The protein below binds the small molecule below.
Small molecule (SMILES): O=C(CSc1n[nH]c(-c2ccccc2C(=O)O)n1)Nc1nc2ccccc2[nH]1

Binding-site contacts:
Ligand atom C07 contacts residue ZN1 of chain 1.P at 3.0 Å.
Ligand atom O27 contacts residue CYS198 of chain 1.B at 3.4 Å.
Ligand atom N13 contacts residue TRP87 of chain 1.B at 3.5 Å (h-bond).
Ligand atom C26 contacts residue HIS240 of chain 1.B at 3.6 Å.
Ligand atom O27 contacts residue HIS179 of chain 1.B at 3.3 Å.
Ligand atom C10 contacts residue ZN1 of chain 1.O at 3.1 Å.
Ligand atom C04 contacts residue ZN1 of chain 1.P at 3.4 Å.
Ligand atom C02 contacts residue HIS240 of chain 1.B at 3.5 Å.
Ligand atom N09 contacts residue ZN1 of chain 1.O at 2.1 Å.
Ligand atom N09 contacts residue HIS116 of chain 1.B at 3.4 Å (h-bond).
Ligand atom O27 contacts residue HIS240 of chain 1.B at 3.1 Å (h-bond).
Ligand atom C10 contacts residue ASN210 of chain 1.B at 3.5 Å.
Ligand atom N09 contacts residue ASP118 of chain 1.B at 3.4 Å (salt-bridge).
Ligand atom C05 contacts residue TRP87 of chain 1.B at 3.6 Å (hydrophobic).
Ligand atom S12 contacts residue ASN210 of chain 1.B at 3.1 Å (h-bond).
Ligand atom N08 contacts residue HIS179 of chain 1.B at 3.6 Å.
Ligand atom O28 contacts residue ASN210 of chain 1.B at 3.2 Å (h-bond).
Ligand atom N21 contacts residue TRP87 of chain 1.B at 3.1 Å (h-bond).
Ligand atom O27 contacts residue ZN1 of chain 1.P at 2.5 Å.
Ligand atom C03 contacts residue ZN1 of chain 1.P at 3.6 Å.
Ligand atom N09 contacts residue ZN1 of chain 1.P at 3.0 Å.
Ligand atom N08 contacts residue ASP118 of chain 1.B at 3.2 Å (salt-bridge).
Ligand atom C15 contacts residue HIS116 of chain 1.B at 3.4 Å.
Ligand atom N08 contacts residue ZN1 of chain 1.P at 2.1 Å.
Ligand atom C20 contacts residue TRP87 of chain 1.B at 3.7 Å (hydrophobic).
Ligand atom N13 contacts residue ASP117 of chain 1.B at 3.4 Å.
Ligand atom O28 contacts residue HIS179 of chain 1.B at 3.7 Å.
Ligand atom N09 contacts residue HIS179 of chain 1.B at 3.3 Å (h-bond).
Ligand atom N08 contacts residue ZN1 of chain 1.O at 3.1 Å.
Ligand atom C15 contacts residue ASP117 of chain 1.B at 3.6 Å.
Ligand atom C05 contacts residue HIS240 of chain 1.B at 3.6 Å.
Ligand atom S12 contacts residue HIS116 of chain 1.B at 3.2 Å (h-bond).
Ligand atom C10 contacts residue HIS116 of chain 1.B at 3.6 Å.
Ligand atom C07 contacts residue HIS240 of chain 1.B at 3.7 Å.
Ligand atom C06 contacts residue TYR67 of chain 1.B at 3.7 Å (hydrophobic).
Ligand atom C26 contacts residue ZN1 of chain 1.P at 3.4 Å.
Ligand atom C04 contacts residue HIS240 of chain 1.B at 3.3 Å.
Ligand atom N08 contacts residue HIS240 of chain 1.B at 3.5 Å (h-bond).
Ligand atom C03 contacts residue HIS240 of chain 1.B at 3.2 Å.
Ligand atom O28 contacts residue GLY209 of chain 1.B at 3.6 Å.

Sequence of chain 1.B:
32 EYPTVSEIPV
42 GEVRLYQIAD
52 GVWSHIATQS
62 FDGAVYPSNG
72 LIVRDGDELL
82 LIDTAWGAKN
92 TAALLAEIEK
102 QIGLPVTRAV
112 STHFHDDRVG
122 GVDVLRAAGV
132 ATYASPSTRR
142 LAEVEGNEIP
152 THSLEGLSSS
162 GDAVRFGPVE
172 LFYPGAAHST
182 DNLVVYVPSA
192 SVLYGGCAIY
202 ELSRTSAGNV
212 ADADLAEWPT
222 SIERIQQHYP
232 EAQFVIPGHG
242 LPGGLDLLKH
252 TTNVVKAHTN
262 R